Sequence of chain 9.E:
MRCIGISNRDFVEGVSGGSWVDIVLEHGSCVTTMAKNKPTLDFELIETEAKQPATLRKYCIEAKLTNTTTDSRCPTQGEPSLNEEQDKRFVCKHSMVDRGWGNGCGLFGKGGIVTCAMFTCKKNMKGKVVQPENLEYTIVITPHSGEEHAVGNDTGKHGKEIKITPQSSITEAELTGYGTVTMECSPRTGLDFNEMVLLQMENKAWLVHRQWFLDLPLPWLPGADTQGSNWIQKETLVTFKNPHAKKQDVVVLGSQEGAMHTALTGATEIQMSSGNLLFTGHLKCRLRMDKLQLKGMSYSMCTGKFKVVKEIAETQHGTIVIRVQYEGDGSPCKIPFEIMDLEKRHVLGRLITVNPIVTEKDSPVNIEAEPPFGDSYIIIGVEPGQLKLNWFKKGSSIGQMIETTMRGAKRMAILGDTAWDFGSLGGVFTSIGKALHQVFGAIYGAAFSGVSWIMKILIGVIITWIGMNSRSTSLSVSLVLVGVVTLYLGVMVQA

Binding-site contacts:
Ligand atom C5 contacts residue ASN67 of chain 9.E at 3.7 Å.
Ligand atom C3 contacts residue ASN67 of chain 9.E at 3.6 Å.
Ligand atom N2 contacts residue ASN67 of chain 9.E at 3.3 Å (h-bond).
Ligand atom C8 contacts residue PHE90 of chain 9.E at 4.4 Å (hydrophobic).
Ligand atom O7 contacts residue ARG89 of chain 9.E at 4.2 Å.
Ligand atom C4 contacts residue ASN67 of chain 9.E at 4.2 Å.
Ligand atom C1 contacts residue ASN67 of chain 9.E at 1.4 Å.
Ligand atom C8 contacts residue ASN67 of chain 9.E at 3.6 Å.
Ligand atom O7 contacts residue MET118 of chain 9.E at 3.5 Å.
Ligand atom O5 contacts residue ASN67 of chain 9.E at 2.4 Å (h-bond).
Ligand atom C7 contacts residue ASN67 of chain 9.E at 3.8 Å.
Ligand atom C2 contacts residue ASN67 of chain 9.E at 2.4 Å.
Ligand atom C7 contacts residue MET118 of chain 9.E at 3.8 Å (hydrophobic).
Ligand atom O7 contacts residue ASN67 of chain 9.E at 4.5 Å.
Ligand atom C8 contacts residue MET118 of chain 9.E at 4.1 Å (hydrophobic).
Ligand atom O3 contacts residue ASN67 of chain 9.E at 3.8 Å.

The protein below binds the small molecule below.
Small molecule (SMILES): CC(=O)N[C@@H]1[C@@H](O)[C@H](O)[C@@H](CO)O[C@H]1O